Binding-site contacts:
Ligand atom C18 contacts residue ARG352 of chain 1.B at 3.3 Å.
Ligand atom C16 contacts residue ALA350 of chain 1.B at 3.6 Å (hydrophobic).
Ligand atom C30 contacts residue PHE284 of chain 1.B at 3.5 Å (hydrophobic).
Ligand atom C31 contacts residue PHE88 of chain 1.B at 3.5 Å (hydrophobic).
Ligand atom N08 contacts residue PHE88 of chain 1.B at 3.5 Å.
Ligand atom C20 contacts residue SER99 of chain 1.B at 3.9 Å.
Ligand atom O21 contacts residue HEM1 of chain 1.E at 3.8 Å.
Ligand atom C35 contacts residue ILE100 of chain 1.B at 3.3 Å (hydrophobic).
Ligand atom C17 contacts residue ALA350 of chain 1.B at 3.0 Å (hydrophobic).
Ligand atom C06 contacts residue PHE193 of chain 1.B at 4.0 Å (hydrophobic).
Ligand atom C29 contacts residue THR289 of chain 1.B at 3.5 Å.
Ligand atom C35 contacts residue ILE281 of chain 1.B at 3.8 Å (hydrophobic).
Ligand atom O21 contacts residue SER99 of chain 1.B at 3.0 Å.
Ligand atom O07 contacts residue PHE193 of chain 1.B at 3.5 Å.
Ligand atom C29 contacts residue PHE284 of chain 1.B at 4.0 Å (hydrophobic).
Ligand atom C23 contacts residue SER99 of chain 1.B at 3.3 Å.
Ligand atom C18 contacts residue ALA350 of chain 1.B at 3.6 Å (hydrophobic).
Ligand atom C26 contacts residue HEM1 of chain 1.E at 3.3 Å.
Ligand atom C41 contacts residue PHE193 of chain 1.B at 3.9 Å (hydrophobic).
Ligand atom C36 contacts residue MET94 of chain 1.B at 3.5 Å (hydrophobic).
Ligand atom O21 contacts residue ARG85 of chain 1.B at 3.8 Å.
Ligand atom C34 contacts residue ILE100 of chain 1.B at 3.6 Å (hydrophobic).
Ligand atom C39 contacts residue PHE284 of chain 1.B at 3.6 Å (hydrophobic).
Ligand atom C28 contacts residue HEM1 of chain 1.E at 4.0 Å.
Ligand atom C01 contacts residue PHE193 of chain 1.B at 3.3 Å (hydrophobic).
Ligand atom C16 contacts residue ILE349 of chain 1.B at 3.2 Å (hydrophobic).
Ligand atom C34 contacts residue PHE221 of chain 1.B at 3.8 Å (hydrophobic).
Ligand atom C17 contacts residue ARG352 of chain 1.B at 3.9 Å.
Ligand atom C36 contacts residue ILE281 of chain 1.B at 3.5 Å (hydrophobic).
Ligand atom C35 contacts residue PHE221 of chain 1.B at 3.7 Å (hydrophobic).
Ligand atom C25 contacts residue ALA285 of chain 1.B at 3.7 Å (hydrophobic).
Ligand atom C23 contacts residue ILE281 of chain 1.B at 3.8 Å (hydrophobic).
Ligand atom N22 contacts residue SER99 of chain 1.B at 3.8 Å.
Ligand atom C36 contacts residue PHE221 of chain 1.B at 4.0 Å (hydrophobic).
Ligand atom C17 contacts residue ILE349 of chain 1.B at 3.7 Å (hydrophobic).
Ligand atom C37 contacts residue ILE281 of chain 1.B at 3.9 Å (hydrophobic).
Ligand atom C26 contacts residue ALA285 of chain 1.B at 3.7 Å (hydrophobic).
Ligand atom N27 contacts residue HEM1 of chain 1.E at 2.8 Å.
Ligand atom C40 contacts residue PHE284 of chain 1.B at 3.4 Å (hydrophobic).
Ligand atom C28 contacts residue THR289 of chain 1.B at 3.4 Å.

A small-molecule ligand and the protein it binds are described below.
Small molecule (SMILES): CC(C)(C)OC(=O)N[C@@H](CS[C@@H](Cc1ccccc1)C(=O)NCCc1cccnc1)Cc1cccc2ccccc12

Sequence of chain 1.B:
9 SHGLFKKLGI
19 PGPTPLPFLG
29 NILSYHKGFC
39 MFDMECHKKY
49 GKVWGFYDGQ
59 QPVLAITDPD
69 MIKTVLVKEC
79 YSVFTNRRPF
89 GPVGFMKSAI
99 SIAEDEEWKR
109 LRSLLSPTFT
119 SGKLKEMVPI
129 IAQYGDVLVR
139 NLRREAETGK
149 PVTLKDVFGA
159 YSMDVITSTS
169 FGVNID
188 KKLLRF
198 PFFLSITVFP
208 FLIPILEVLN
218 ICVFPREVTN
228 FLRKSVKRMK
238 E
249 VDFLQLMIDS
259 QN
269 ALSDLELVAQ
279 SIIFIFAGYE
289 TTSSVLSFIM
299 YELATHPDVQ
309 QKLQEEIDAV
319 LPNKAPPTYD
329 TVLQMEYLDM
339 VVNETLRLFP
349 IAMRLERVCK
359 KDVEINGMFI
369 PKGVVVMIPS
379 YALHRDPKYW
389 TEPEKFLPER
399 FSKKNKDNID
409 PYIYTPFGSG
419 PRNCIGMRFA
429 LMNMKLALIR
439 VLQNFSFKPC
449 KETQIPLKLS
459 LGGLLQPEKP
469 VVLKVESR